Binding-site contacts:
Ligand atom C12 contacts residue OLC1 of chain 1.CA at 3.8 Å.
Ligand atom C1 contacts residue OLC1 of chain 1.CA at 3.6 Å.
Ligand atom C5 contacts residue PHE361 of chain 1.A at 3.8 Å (hydrophobic).
Ligand atom C11 contacts residue CYS360 of chain 1.A at 4.2 Å (hydrophobic).
Ligand atom C11 contacts residue OLC1 of chain 1.CA at 4.0 Å.
Ligand atom O1 contacts residue CYS365 of chain 1.A at 3.7 Å.
Ligand atom C1 contacts residue PHE364 of chain 1.A at 3.8 Å (hydrophobic).
Ligand atom C23 contacts residue PHE192 of chain 1.A at 4.4 Å (hydrophobic).
Ligand atom C21 contacts residue OLC1 of chain 1.CA at 4.1 Å.
Ligand atom C7 contacts residue PHE361 of chain 1.A at 3.9 Å (hydrophobic).
Ligand atom C11 contacts residue PHE364 of chain 1.A at 4.0 Å (hydrophobic).
Ligand atom C4 contacts residue PHE361 of chain 1.A at 3.9 Å (hydrophobic).
Ligand atom C18 contacts residue CYS360 of chain 1.A at 3.8 Å (hydrophobic).
Ligand atom C27 contacts residue LEU353 of chain 1.A at 4.2 Å (hydrophobic).
Ligand atom C2 contacts residue OLC1 of chain 1.CA at 4.0 Å.
Ligand atom C2 contacts residue PHE364 of chain 1.A at 3.7 Å (hydrophobic).
Ligand atom C18 contacts residue ILE357 of chain 1.A at 3.9 Å (hydrophobic).
Ligand atom C24 contacts residue LEU197 of chain 1.A at 3.9 Å (hydrophobic).
Ligand atom C6 contacts residue PHE361 of chain 1.A at 3.6 Å (hydrophobic).
Ligand atom C2 contacts residue CYS365 of chain 1.A at 4.5 Å (hydrophobic).
Ligand atom C21 contacts residue PHE192 of chain 1.A at 4.2 Å (hydrophobic).
Ligand atom C12 contacts residue CYS360 of chain 1.A at 4.4 Å (hydrophobic).
Ligand atom C23 contacts residue LEU197 of chain 1.A at 4.5 Å (hydrophobic).
Ligand atom C26 contacts residue LEU197 of chain 1.A at 4.4 Å (hydrophobic).
Ligand atom C8 contacts residue PHE361 of chain 1.A at 4.1 Å (hydrophobic).
Ligand atom C19 contacts residue CYS360 of chain 1.A at 3.8 Å (hydrophobic).
Ligand atom C23 contacts residue LEU353 of chain 1.A at 4.4 Å (hydrophobic).
Ligand atom O1 contacts residue PHE364 of chain 1.A at 4.5 Å.
Ligand atom C19 contacts residue PHE361 of chain 1.A at 3.8 Å (hydrophobic).
Ligand atom C21 contacts residue PHE193 of chain 1.A at 4.2 Å (hydrophobic).
Ligand atom C19 contacts residue PHE364 of chain 1.A at 4.2 Å (hydrophobic).

Sequence of chain 1.A:
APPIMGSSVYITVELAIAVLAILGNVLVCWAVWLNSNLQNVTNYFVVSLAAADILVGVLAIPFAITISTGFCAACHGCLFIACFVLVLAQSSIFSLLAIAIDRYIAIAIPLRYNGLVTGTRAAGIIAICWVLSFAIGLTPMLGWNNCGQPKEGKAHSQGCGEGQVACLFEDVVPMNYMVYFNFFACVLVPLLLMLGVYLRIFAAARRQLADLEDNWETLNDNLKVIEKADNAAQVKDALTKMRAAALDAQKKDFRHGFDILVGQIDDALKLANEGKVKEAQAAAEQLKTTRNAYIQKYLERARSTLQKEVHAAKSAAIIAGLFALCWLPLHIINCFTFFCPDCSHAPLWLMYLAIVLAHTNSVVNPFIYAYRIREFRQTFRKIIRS

A small-molecule ligand and the protein it binds are described below.
Small molecule (SMILES): CC(C)CCC[C@@H](C)[C@H]1CC[C@H]2[C@@H]3CC=C4C[C@@H](O)CC[C@]4(C)[C@H]3CC[C@]12C